Sequence of chain 1.C:
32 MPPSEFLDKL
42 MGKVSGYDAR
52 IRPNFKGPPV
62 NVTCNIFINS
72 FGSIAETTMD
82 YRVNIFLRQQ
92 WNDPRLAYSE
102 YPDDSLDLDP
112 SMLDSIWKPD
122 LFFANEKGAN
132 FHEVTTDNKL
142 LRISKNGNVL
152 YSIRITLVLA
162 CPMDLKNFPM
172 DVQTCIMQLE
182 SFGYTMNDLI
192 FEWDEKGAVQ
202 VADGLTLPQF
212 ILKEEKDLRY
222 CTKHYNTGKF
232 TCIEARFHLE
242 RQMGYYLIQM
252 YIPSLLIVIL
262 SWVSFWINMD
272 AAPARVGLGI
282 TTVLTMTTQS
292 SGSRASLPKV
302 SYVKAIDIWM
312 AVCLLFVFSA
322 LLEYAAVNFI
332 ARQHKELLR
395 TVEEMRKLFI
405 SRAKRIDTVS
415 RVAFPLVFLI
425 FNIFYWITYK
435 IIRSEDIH

Sequence of chain 1.B:
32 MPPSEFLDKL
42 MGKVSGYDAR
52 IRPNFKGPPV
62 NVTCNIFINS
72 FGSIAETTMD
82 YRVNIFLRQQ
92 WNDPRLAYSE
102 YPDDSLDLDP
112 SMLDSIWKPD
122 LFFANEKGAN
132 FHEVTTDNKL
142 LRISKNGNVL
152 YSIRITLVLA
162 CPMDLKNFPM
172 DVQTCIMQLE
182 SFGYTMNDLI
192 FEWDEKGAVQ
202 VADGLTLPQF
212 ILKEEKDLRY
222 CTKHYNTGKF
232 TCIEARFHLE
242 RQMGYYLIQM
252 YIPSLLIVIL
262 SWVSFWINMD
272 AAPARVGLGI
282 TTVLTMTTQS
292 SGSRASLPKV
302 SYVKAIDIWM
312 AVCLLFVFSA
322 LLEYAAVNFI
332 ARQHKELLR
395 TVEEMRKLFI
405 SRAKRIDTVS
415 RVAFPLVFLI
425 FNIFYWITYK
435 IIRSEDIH

Binding-site contacts:
Ligand atom N contacts residue PHE87 of chain 1.C at 4.4 Å.
Ligand atom N contacts residue PHE183 of chain 1.B at 2.8 Å (h-bond).
Ligand atom C contacts residue PHE231 of chain 1.B at 4.3 Å (hydrophobic).
Ligand atom OXT contacts residue THR228 of chain 1.B at 4.4 Å.
Ligand atom CA contacts residue PHE87 of chain 1.C at 3.6 Å (hydrophobic).
Ligand atom O contacts residue TYR226 of chain 1.B at 4.4 Å.
Ligand atom OXT contacts residue PHE87 of chain 1.C at 4.4 Å.
Ligand atom O contacts residue ARG89 of chain 1.C at 2.7 Å (salt-bridge).
Ligand atom C contacts residue PHE87 of chain 1.C at 3.9 Å (hydrophobic).
Ligand atom C contacts residue ARG89 of chain 1.C at 3.8 Å.
Ligand atom OXT contacts residue PHE183 of chain 1.B at 4.4 Å.
Ligand atom CA contacts residue TYR226 of chain 1.B at 4.4 Å (hydrophobic).
Ligand atom OXT contacts residue SER153 of chain 1.C at 3.4 Å (h-bond).
Ligand atom O contacts residue THR228 of chain 1.B at 3.5 Å (h-bond).
Ligand atom OXT contacts residue LEU141 of chain 1.C at 3.5 Å.
Ligand atom CA contacts residue PHE231 of chain 1.B at 3.6 Å (hydrophobic).
Ligand atom OXT contacts residue ARG89 of chain 1.C at 3.8 Å.
Ligand atom C contacts residue THR228 of chain 1.B at 4.0 Å.
Ligand atom N contacts residue PHE231 of chain 1.B at 3.3 Å.
Ligand atom C contacts residue LEU141 of chain 1.C at 4.3 Å (hydrophobic).
Ligand atom O contacts residue PHE87 of chain 1.C at 4.2 Å.
Ligand atom N contacts residue LEU141 of chain 1.C at 3.6 Å.
Ligand atom CA contacts residue PHE183 of chain 1.B at 4.1 Å (hydrophobic).

A protein and the small-molecule ligand that binds it are described below.
Small molecule (SMILES): NCC(=O)O